Binding-site contacts:
Ligand atom OXT contacts residue HIS257 of chain 1.A at 3.0 Å (h-bond).
Ligand atom C4 contacts residue FAD1 of chain 1.M at 3.6 Å.
Ligand atom C6 contacts residue HIS369 of chain 1.A at 3.5 Å.
Ligand atom C contacts residue THR269 of chain 1.A at 3.5 Å.
Ligand atom C5 contacts residue HIS257 of chain 1.A at 3.3 Å.
Ligand atom C6 contacts residue ARG405 of chain 1.A at 3.6 Å.
Ligand atom O contacts residue GLU270 of chain 1.A at 2.3 Å (salt-bridge).
Ligand atom OXT contacts residue VAL268 of chain 1.A at 3.2 Å (h-bond).
Ligand atom C5 contacts residue ARG301 of chain 1.A at 3.4 Å.
Ligand atom O7 contacts residue FAD1 of chain 1.M at 3.9 Å.
Ligand atom O contacts residue PHE141 of chain 1.A at 3.2 Å.
Ligand atom O8 contacts residue ARG405 of chain 1.A at 2.9 Å (salt-bridge).
Ligand atom O contacts residue GLY49 of chain 1.A at 3.7 Å.
Ligand atom O8 contacts residue GLY408 of chain 1.A at 3.4 Å (h-bond).
Ligand atom C6 contacts residue HIS257 of chain 1.A at 4.2 Å.
Ligand atom C6 contacts residue ARG301 of chain 1.A at 3.1 Å.
Ligand atom O8 contacts residue GLY407 of chain 1.A at 3.2 Å.
Ligand atom O7 contacts residue HIS369 of chain 1.A at 2.3 Å (h-bond).
Ligand atom C contacts residue GLU270 of chain 1.A at 2.7 Å.
Ligand atom C6 contacts residue PHE141 of chain 1.A at 4.1 Å (hydrophobic).
Ligand atom O7 contacts residue ARG301 of chain 1.A at 3.9 Å.
Ligand atom OXT contacts residue LEU267 of chain 1.A at 3.5 Å.
Ligand atom O8 contacts residue GLU270 of chain 1.A at 4.2 Å.
Ligand atom C5 contacts residue HIS369 of chain 1.A at 4.0 Å.
Ligand atom OXT contacts residue GLU270 of chain 1.A at 2.5 Å (salt-bridge).
Ligand atom O contacts residue FAD1 of chain 1.M at 4.1 Å.
Ligand atom C4 contacts residue HIS257 of chain 1.A at 4.1 Å.
Ligand atom O8 contacts residue PHE141 of chain 1.A at 3.5 Å.
Ligand atom O8 contacts residue ARG301 of chain 1.A at 2.5 Å (salt-bridge).
Ligand atom O contacts residue GLY271 of chain 1.A at 3.7 Å.
Ligand atom C contacts residue HIS257 of chain 1.A at 3.9 Å.
Ligand atom C5 contacts residue GLU270 of chain 1.A at 3.8 Å.
Ligand atom OXT contacts residue THR269 of chain 1.A at 3.0 Å.
Ligand atom C4 contacts residue GLU270 of chain 1.A at 4.1 Å.
Ligand atom O contacts residue THR269 of chain 1.A at 2.4 Å (h-bond).
Ligand atom C contacts residue PHE141 of chain 1.A at 3.5 Å (hydrophobic).
Ligand atom C4 contacts residue PHE141 of chain 1.A at 3.3 Å (hydrophobic).
Ligand atom O7 contacts residue ARG405 of chain 1.A at 3.6 Å.
Ligand atom C contacts residue FAD1 of chain 1.M at 4.2 Å.
Ligand atom C5 contacts residue PHE141 of chain 1.A at 3.4 Å (hydrophobic).

A small-molecule ligand and the protein it binds are described below.
Small molecule (SMILES): O=C(O)/C=C/C(=O)O

Sequence of chain 1.A:
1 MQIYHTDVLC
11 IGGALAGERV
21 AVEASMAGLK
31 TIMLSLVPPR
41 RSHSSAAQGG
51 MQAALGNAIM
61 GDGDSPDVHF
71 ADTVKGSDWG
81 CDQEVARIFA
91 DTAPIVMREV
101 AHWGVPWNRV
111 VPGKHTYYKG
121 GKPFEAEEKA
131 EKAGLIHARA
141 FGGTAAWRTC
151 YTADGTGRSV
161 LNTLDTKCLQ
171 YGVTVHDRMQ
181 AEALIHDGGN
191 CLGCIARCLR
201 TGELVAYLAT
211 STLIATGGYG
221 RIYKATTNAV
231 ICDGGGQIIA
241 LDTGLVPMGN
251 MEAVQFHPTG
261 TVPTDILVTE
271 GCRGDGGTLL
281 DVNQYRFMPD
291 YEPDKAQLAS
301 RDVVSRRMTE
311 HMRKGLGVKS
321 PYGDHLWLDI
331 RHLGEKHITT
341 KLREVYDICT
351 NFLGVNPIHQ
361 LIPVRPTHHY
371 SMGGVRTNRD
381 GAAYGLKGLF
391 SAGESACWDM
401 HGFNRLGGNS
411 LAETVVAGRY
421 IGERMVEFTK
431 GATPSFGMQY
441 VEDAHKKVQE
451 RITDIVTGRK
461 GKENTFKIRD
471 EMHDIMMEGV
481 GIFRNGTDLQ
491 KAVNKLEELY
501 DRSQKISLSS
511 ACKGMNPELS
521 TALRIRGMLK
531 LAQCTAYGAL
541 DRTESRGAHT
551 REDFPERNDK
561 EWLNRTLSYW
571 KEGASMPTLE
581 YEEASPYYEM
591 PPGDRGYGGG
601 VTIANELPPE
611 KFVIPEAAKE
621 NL